Binding-site contacts:
Ligand atom C8 contacts residue TYR139 of chain 2.B at 3.5 Å (hydrophobic).
Ligand atom C5 contacts residue LYS228 of chain 2.B at 3.8 Å.
Ligand atom C9 contacts residue LYS242 of chain 2.B at 3.6 Å.
Ligand atom C8 contacts residue ASP241 of chain 2.B at 4.0 Å.
Ligand atom C5 contacts residue TYR139 of chain 2.B at 3.9 Å (hydrophobic).
Ligand atom C4 contacts residue THR240 of chain 2.B at 3.9 Å.
Ligand atom N1 contacts residue TYR139 of chain 2.B at 3.3 Å.
Ligand atom O1 contacts residue THR240 of chain 2.B at 4.0 Å.
Ligand atom O1 contacts residue LYS228 of chain 2.B at 4.3 Å.
Ligand atom C7 contacts residue ASP241 of chain 2.B at 3.6 Å.
Ligand atom C1 contacts residue GLN244 of chain 2.B at 4.3 Å.
Ligand atom C8 contacts residue ASN226 of chain 2.B at 3.4 Å.
Ligand atom C3 contacts residue ASP241 of chain 2.B at 3.5 Å.
Ligand atom N contacts residue THR240 of chain 2.B at 4.2 Å.
Ligand atom C7 contacts residue THR240 of chain 2.B at 4.0 Å.
Ligand atom C7 contacts residue LYS242 of chain 2.B at 3.7 Å.
Ligand atom C1 contacts residue THR240 of chain 2.B at 4.1 Å.
Ligand atom C10 contacts residue TYR139 of chain 2.B at 3.8 Å (hydrophobic).
Ligand atom C6 contacts residue LYS242 of chain 2.B at 3.9 Å.
Ligand atom C7 contacts residue ASN226 of chain 2.B at 4.3 Å.
Ligand atom C4 contacts residue LYS228 of chain 2.B at 3.9 Å.
Ligand atom C9 contacts residue TYR139 of chain 2.B at 3.9 Å (hydrophobic).
Ligand atom C6 contacts residue ASP241 of chain 2.B at 3.9 Å.
Ligand atom F contacts residue ASN226 of chain 2.B at 2.8 Å.
Ligand atom F contacts residue LYS242 of chain 2.B at 3.8 Å.
Ligand atom C contacts residue GLN244 of chain 2.B at 4.0 Å.
Ligand atom C4 contacts residue ASP241 of chain 2.B at 4.2 Å.
Ligand atom C2 contacts residue GLN244 of chain 2.B at 4.0 Å.
Ligand atom C8 contacts residue LYS242 of chain 2.B at 3.7 Å.
Ligand atom O contacts residue GLN244 of chain 2.B at 3.6 Å.
Ligand atom C2 contacts residue TYR139 of chain 2.B at 4.3 Å (hydrophobic).
Ligand atom C3 contacts residue GLN244 of chain 2.B at 4.1 Å.
Ligand atom C11 contacts residue LYS242 of chain 2.B at 3.9 Å.
Ligand atom C4 contacts residue TYR139 of chain 2.B at 3.5 Å (hydrophobic).
Ligand atom C9 contacts residue ASN226 of chain 2.B at 3.9 Å.
Ligand atom N1 contacts residue ASP241 of chain 2.B at 3.9 Å.
Ligand atom C6 contacts residue TYR139 of chain 2.B at 3.1 Å (hydrophobic).
Ligand atom C11 contacts residue TYR139 of chain 2.B at 3.3 Å (hydrophobic).
Ligand atom C7 contacts residue TYR139 of chain 2.B at 3.3 Å (hydrophobic).
Ligand atom C10 contacts residue LYS242 of chain 2.B at 3.8 Å.

The small molecule below binds the protein below.
Small molecule (SMILES): COC(=O)N1CCN(c2ccc(F)cc2)CC1

Sequence of chain 2.B:
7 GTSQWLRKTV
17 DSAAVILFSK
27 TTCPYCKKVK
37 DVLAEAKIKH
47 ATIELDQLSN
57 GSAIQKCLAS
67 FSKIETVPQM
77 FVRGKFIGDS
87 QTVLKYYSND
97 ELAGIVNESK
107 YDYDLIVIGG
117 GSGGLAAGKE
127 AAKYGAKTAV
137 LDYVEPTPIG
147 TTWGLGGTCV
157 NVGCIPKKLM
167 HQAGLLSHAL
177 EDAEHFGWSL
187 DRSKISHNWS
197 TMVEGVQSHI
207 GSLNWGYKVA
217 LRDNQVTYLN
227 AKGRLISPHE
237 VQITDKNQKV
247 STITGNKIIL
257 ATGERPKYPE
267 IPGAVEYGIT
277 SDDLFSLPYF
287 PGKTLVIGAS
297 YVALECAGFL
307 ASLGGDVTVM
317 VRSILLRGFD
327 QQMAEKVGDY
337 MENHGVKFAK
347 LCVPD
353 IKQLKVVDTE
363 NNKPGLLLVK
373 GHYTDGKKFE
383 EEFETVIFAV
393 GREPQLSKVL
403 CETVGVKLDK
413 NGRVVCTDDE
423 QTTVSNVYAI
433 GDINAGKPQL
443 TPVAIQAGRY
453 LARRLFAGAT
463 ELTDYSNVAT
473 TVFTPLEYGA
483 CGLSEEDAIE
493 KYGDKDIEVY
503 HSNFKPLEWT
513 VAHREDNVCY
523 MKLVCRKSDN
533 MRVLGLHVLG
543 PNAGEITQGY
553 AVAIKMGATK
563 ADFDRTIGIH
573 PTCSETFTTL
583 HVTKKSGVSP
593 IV